Sequence of chain 1.C:
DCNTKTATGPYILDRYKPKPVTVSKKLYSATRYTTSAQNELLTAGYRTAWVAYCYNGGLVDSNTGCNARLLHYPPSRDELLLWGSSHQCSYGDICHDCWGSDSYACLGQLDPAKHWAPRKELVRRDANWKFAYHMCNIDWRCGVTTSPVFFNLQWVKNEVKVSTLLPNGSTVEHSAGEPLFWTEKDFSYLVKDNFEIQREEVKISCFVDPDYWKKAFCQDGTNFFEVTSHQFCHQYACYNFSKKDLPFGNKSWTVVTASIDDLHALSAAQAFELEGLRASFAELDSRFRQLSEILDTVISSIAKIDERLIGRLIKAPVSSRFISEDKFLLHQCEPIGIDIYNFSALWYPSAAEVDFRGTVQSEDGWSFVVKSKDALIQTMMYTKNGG

Binding-site contacts:
Ligand atom N2 contacts residue THR31 of chain 1.C at 4.2 Å.
Ligand atom O7 contacts residue ASN246 of chain 1.C at 3.4 Å (h-bond).
Ligand atom C5 contacts residue ASN246 of chain 1.C at 3.5 Å.
Ligand atom N2 contacts residue ASN246 of chain 1.C at 3.1 Å (h-bond).
Ligand atom C2 contacts residue THR31 of chain 1.C at 4.4 Å.
Ligand atom O7 contacts residue PHE247 of chain 1.C at 3.9 Å.
Ligand atom C8 contacts residue ASN246 of chain 1.C at 4.0 Å.
Ligand atom O7 contacts residue SER29 of chain 1.C at 3.8 Å.
Ligand atom C7 contacts residue PHE247 of chain 1.C at 4.5 Å (hydrophobic).
Ligand atom C8 contacts residue GLU201 of chain 1.C at 3.7 Å.
Ligand atom C1 contacts residue ASN246 of chain 1.C at 1.5 Å.
Ligand atom O7 contacts residue ALA30 of chain 1.C at 4.0 Å.
Ligand atom C1 contacts residue THR31 of chain 1.C at 3.7 Å.
Ligand atom N2 contacts residue PHE247 of chain 1.C at 3.8 Å.
Ligand atom C7 contacts residue SER248 of chain 1.C at 4.4 Å.
Ligand atom C3 contacts residue ASN246 of chain 1.C at 3.9 Å.
Ligand atom C4 contacts residue ASN246 of chain 1.C at 4.2 Å.
Ligand atom O7 contacts residue THR31 of chain 1.C at 4.1 Å.
Ligand atom C2 contacts residue ASN246 of chain 1.C at 2.7 Å.
Ligand atom O7 contacts residue SER248 of chain 1.C at 3.6 Å.
Ligand atom C7 contacts residue ASN246 of chain 1.C at 3.6 Å.
Ligand atom O5 contacts residue ASN246 of chain 1.C at 2.3 Å (h-bond).
Ligand atom C8 contacts residue THR31 of chain 1.C at 3.0 Å.
Ligand atom C7 contacts residue THR31 of chain 1.C at 3.6 Å.

The protein below binds the small molecule below.
Small molecule (SMILES): CC(=O)N[C@H]1[C@H](O[C@H]2[C@H](O)[C@@H](NC(C)=O)CO[C@@H]2CO)O[C@H](CO)[C@@H](O[C@@H]2O[C@H](CO)[C@@H](O)[C@H](O)[C@@H]2O)[C@@H]1O